Sequence of chain 1.B:
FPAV

Sequence of chain 1.A:
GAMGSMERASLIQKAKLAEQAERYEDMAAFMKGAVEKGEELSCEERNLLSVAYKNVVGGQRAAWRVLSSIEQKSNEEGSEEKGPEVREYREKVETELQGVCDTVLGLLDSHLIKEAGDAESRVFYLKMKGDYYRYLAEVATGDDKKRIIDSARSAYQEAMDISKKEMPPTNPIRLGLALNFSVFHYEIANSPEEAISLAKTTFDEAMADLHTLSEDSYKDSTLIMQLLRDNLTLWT

A small-molecule ligand and the protein it binds are described below.
Small molecule (SMILES): [H]/N=C(\N)c1cc(-c2cccc(NC(=O)C3(Oc4ccc(Cl)cc4)CCNCC3)c2)cs1

Binding-site contacts:
Ligand atom CL28 contacts residue ILE173 of chain 1.A at 4.0 Å.
Ligand atom CL28 contacts residue PRO172 of chain 1.A at 4.5 Å.
Ligand atom C12 contacts residue ASN47 of chain 1.A at 3.7 Å.
Ligand atom C07 contacts residue GLU44 of chain 1.A at 4.3 Å.
Ligand atom C05 contacts residue ASN47 of chain 1.A at 4.0 Å.
Ligand atom C02 contacts residue GLU19 of chain 1.A at 3.6 Å.
Ligand atom C25 contacts residue ILE224 of chain 1.A at 3.8 Å (hydrophobic).
Ligand atom C30 contacts residue VAL5 of chain 1.B at 4.4 Å (hydrophobic).
Ligand atom C25 contacts residue VAL5 of chain 1.B at 4.3 Å (hydrophobic).
Ligand atom C29 contacts residue VAL5 of chain 1.B at 4.0 Å (hydrophobic).
Ligand atom C11 contacts residue ASN47 of chain 1.A at 3.6 Å.
Ligand atom C21 contacts residue ILE224 of chain 1.A at 4.3 Å (hydrophobic).
Ligand atom C10 contacts residue ASN47 of chain 1.A at 3.3 Å.
Ligand atom N03 contacts residue VAL51 of chain 1.A at 3.9 Å.
Ligand atom N20 contacts residue LEU223 of chain 1.A at 3.9 Å.
Ligand atom C19 contacts residue VAL5 of chain 1.B at 4.1 Å (hydrophobic).
Ligand atom O23 contacts residue ILE224 of chain 1.A at 4.0 Å.
Ligand atom C26 contacts residue ILE173 of chain 1.A at 4.4 Å (hydrophobic).
Ligand atom C06 contacts residue ASN47 of chain 1.A at 3.6 Å.
Ligand atom C09 contacts residue ASN47 of chain 1.A at 3.6 Å.
Ligand atom CL28 contacts residue LYS127 of chain 1.A at 3.5 Å.
Ligand atom S08 contacts residue GLU44 of chain 1.A at 3.9 Å.
Ligand atom C26 contacts residue PRO172 of chain 1.A at 3.3 Å (hydrophobic).
Ligand atom C27 contacts residue PRO172 of chain 1.A at 4.3 Å (hydrophobic).
Ligand atom C22 contacts residue LEU223 of chain 1.A at 4.4 Å (hydrophobic).
Ligand atom C26 contacts residue GLY176 of chain 1.A at 4.4 Å.
Ligand atom C13 contacts residue ASN47 of chain 1.A at 3.8 Å.
Ligand atom N01 contacts residue LEU48 of chain 1.A at 3.4 Å.
Ligand atom C25 contacts residue PRO172 of chain 1.A at 4.0 Å (hydrophobic).
Ligand atom C27 contacts residue VAL5 of chain 1.B at 4.0 Å (hydrophobic).
Ligand atom C21 contacts residue LEU223 of chain 1.A at 3.2 Å (hydrophobic).
Ligand atom N01 contacts residue GLU19 of chain 1.A at 2.6 Å (salt-bridge).
Ligand atom C31 contacts residue ASN47 of chain 1.A at 3.8 Å.
Ligand atom N03 contacts residue GLU19 of chain 1.A at 3.0 Å (salt-bridge).
Ligand atom C26 contacts residue VAL5 of chain 1.B at 4.0 Å (hydrophobic).
Ligand atom CL28 contacts residue PHE124 of chain 1.A at 4.4 Å.
Ligand atom C24 contacts residue ILE224 of chain 1.A at 4.3 Å (hydrophobic).
Ligand atom C02 contacts residue LEU48 of chain 1.A at 4.1 Å (hydrophobic).
Ligand atom C07 contacts residue ASN47 of chain 1.A at 4.0 Å.